This small molecule binds to this protein.
Small molecule (SMILES): CC(=O)N[C@H]1[C@H](O[C@H]2[C@H](O)[C@@H](NC(C)=O)CO[C@@H]2CO[C@@H]2O[C@@H](C)[C@@H](O)[C@@H](O)[C@@H]2O)O[C@H](CO)[C@@H](O)[C@@H]1O

Sequence of chain 1.A:
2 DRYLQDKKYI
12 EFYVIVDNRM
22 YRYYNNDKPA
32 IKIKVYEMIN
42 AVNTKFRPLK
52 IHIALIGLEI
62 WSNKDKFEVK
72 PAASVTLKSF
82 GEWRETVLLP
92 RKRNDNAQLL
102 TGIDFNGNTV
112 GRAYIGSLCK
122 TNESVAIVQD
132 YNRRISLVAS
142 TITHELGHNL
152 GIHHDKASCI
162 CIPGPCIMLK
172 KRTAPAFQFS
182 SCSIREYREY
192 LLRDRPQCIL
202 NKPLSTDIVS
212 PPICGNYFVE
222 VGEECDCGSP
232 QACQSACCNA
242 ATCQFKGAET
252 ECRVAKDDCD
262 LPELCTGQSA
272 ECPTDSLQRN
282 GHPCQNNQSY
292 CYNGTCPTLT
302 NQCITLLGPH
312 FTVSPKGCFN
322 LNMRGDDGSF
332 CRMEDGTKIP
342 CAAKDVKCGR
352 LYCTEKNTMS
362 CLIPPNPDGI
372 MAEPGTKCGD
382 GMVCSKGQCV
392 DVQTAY

Binding-site contacts:
Ligand atom C7 contacts residue GLU124 of chain 1.A at 3.6 Å.
Ligand atom N2 contacts residue GLU124 of chain 1.A at 2.6 Å (salt-bridge).
Ligand atom O5 contacts residue GLU124 of chain 1.A at 4.2 Å.
Ligand atom O7 contacts residue ASN123 of chain 1.A at 2.9 Å (h-bond).
Ligand atom C4 contacts residue ASN123 of chain 1.A at 4.4 Å.
Ligand atom C5 contacts residue ASN123 of chain 1.A at 3.6 Å.
Ligand atom O5 contacts residue ASN123 of chain 1.A at 2.5 Å (h-bond).
Ligand atom C8 contacts residue TYR115 of chain 1.A at 3.8 Å (hydrophobic).
Ligand atom C2 contacts residue GLU124 of chain 1.A at 3.1 Å.
Ligand atom C2 contacts residue ASN123 of chain 1.A at 2.7 Å.
Ligand atom C3 contacts residue GLU124 of chain 1.A at 3.2 Å.
Ligand atom C1 contacts residue GLU124 of chain 1.A at 3.5 Å.
Ligand atom C1 contacts residue ASN123 of chain 1.A at 1.5 Å.
Ligand atom C7 contacts residue ASN123 of chain 1.A at 3.2 Å.
Ligand atom C8 contacts residue GLU124 of chain 1.A at 3.9 Å.
Ligand atom C6 contacts residue ASN123 of chain 1.A at 3.8 Å.
Ligand atom C8 contacts residue ASN123 of chain 1.A at 4.4 Å.
Ligand atom O3 contacts residue GLU124 of chain 1.A at 3.5 Å (salt-bridge).
Ligand atom C3 contacts residue ASN123 of chain 1.A at 4.0 Å.
Ligand atom N2 contacts residue ASN123 of chain 1.A at 3.2 Å (h-bond).